The protein below binds the small molecule below.
Small molecule (SMILES): Nc1nccc(-c2c(-c3ccc(F)cc3)ncn2C2CCCCC2)n1

Sequence of chain 2.D:
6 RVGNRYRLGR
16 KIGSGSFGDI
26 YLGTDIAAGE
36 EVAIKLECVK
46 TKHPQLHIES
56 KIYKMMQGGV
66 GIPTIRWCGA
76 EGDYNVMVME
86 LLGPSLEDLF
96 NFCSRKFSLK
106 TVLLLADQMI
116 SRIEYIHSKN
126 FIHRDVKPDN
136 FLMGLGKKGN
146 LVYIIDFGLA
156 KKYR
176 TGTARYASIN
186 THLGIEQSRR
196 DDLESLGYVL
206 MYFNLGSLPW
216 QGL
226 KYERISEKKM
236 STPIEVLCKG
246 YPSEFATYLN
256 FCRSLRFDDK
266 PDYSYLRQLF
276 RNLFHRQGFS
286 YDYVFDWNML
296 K

Binding-site contacts:
Ligand atom C5 contacts residue ILE25 of chain 2.D at 3.5 Å (hydrophobic).
Ligand atom N1 contacts residue LEU87 of chain 2.D at 3.0 Å (h-bond).
Ligand atom C7 contacts residue ILE25 of chain 2.D at 3.8 Å (hydrophobic).
Ligand atom C8 contacts residue ILE150 of chain 2.D at 3.4 Å (hydrophobic).
Ligand atom N2 contacts residue ILE25 of chain 2.D at 3.8 Å.
Ligand atom N4 contacts residue LEU87 of chain 2.D at 2.6 Å (h-bond).
Ligand atom C11 contacts residue GLU85 of chain 2.D at 3.8 Å.
Ligand atom C12 contacts residue LEU86 of chain 2.D at 3.7 Å (hydrophobic).
Ligand atom F1 contacts residue MET82 of chain 2.D at 3.5 Å.
Ligand atom N2 contacts residue ILE150 of chain 2.D at 3.6 Å.
Ligand atom C9 contacts residue ILE150 of chain 2.D at 3.9 Å (hydrophobic).
Ligand atom C1 contacts residue LYS40 of chain 2.D at 3.5 Å.
Ligand atom N3 contacts residue ILE25 of chain 2.D at 3.2 Å.
Ligand atom C9 contacts residue ILE25 of chain 2.D at 3.4 Å (hydrophobic).
Ligand atom C15 contacts residue LEU137 of chain 2.D at 3.6 Å (hydrophobic).
Ligand atom C11 contacts residue ALA38 of chain 2.D at 3.4 Å (hydrophobic).
Ligand atom C6 contacts residue ALA38 of chain 2.D at 3.9 Å (hydrophobic).
Ligand atom C14 contacts residue ASP134 of chain 2.D at 3.9 Å.
Ligand atom C3 contacts residue LYS40 of chain 2.D at 3.8 Å.
Ligand atom N3 contacts residue ILE150 of chain 2.D at 3.6 Å.
Ligand atom C6 contacts residue ILE25 of chain 2.D at 3.3 Å (hydrophobic).
Ligand atom F1 contacts residue LYS40 of chain 2.D at 3.6 Å.
Ligand atom F1 contacts residue MET84 of chain 2.D at 3.5 Å.
Ligand atom C14 contacts residue LEU137 of chain 2.D at 3.9 Å (hydrophobic).
Ligand atom C13 contacts residue LEU137 of chain 2.D at 3.7 Å (hydrophobic).
Ligand atom C2 contacts residue LYS40 of chain 2.D at 3.5 Å.
Ligand atom N4 contacts residue LEU86 of chain 2.D at 3.6 Å.
Ligand atom C7 contacts residue ILE150 of chain 2.D at 3.8 Å (hydrophobic).
Ligand atom C2 contacts residue MET84 of chain 2.D at 3.7 Å (hydrophobic).
Ligand atom C12 contacts residue LEU87 of chain 2.D at 3.7 Å (hydrophobic).
Ligand atom N4 contacts residue ALA38 of chain 2.D at 3.5 Å.
Ligand atom N5 contacts residue LEU137 of chain 2.D at 3.6 Å.
Ligand atom C17 contacts residue ILE17 of chain 2.D at 3.6 Å (hydrophobic).
Ligand atom C1 contacts residue ALA38 of chain 2.D at 3.8 Å (hydrophobic).
Ligand atom C10 contacts residue ALA38 of chain 2.D at 3.7 Å (hydrophobic).
Ligand atom C8 contacts residue ILE25 of chain 2.D at 3.4 Å (hydrophobic).
Ligand atom C3 contacts residue MET84 of chain 2.D at 3.4 Å (hydrophobic).
Ligand atom N1 contacts residue ILE17 of chain 2.D at 3.8 Å.
Ligand atom N1 contacts residue LEU86 of chain 2.D at 3.2 Å.
Ligand atom C11 contacts residue LEU87 of chain 2.D at 3.3 Å (hydrophobic).